The protein below binds the small molecule below.
Small molecule (SMILES): CC(=O)N[C@H]1[C@H](O[C@H]2[C@H](O)[C@@H](NC(C)=O)CO[C@@H]2CO)O[C@H](CO)[C@@H](O[C@@H]2O[C@H](CO[C@H]3O[C@H](CO[C@H]4O[C@H](CO)[C@@H](O)[C@H](O)[C@@H]4O)[C@@H](O)[C@H](O[C@H]4O[C@H](CO)[C@@H](O)[C@H](O)[C@@H]4O)[C@@H]3O)[C@@H](O)[C@H](O)[C@@H]2O)[C@@H]1O

Sequence of chain 1.A:
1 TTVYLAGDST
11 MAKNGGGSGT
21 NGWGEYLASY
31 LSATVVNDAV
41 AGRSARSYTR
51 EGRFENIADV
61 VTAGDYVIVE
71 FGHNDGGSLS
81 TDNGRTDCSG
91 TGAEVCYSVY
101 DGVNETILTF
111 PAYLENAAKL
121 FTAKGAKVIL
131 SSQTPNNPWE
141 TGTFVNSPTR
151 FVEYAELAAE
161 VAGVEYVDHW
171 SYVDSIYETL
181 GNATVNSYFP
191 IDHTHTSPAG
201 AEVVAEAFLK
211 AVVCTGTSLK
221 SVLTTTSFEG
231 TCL

Binding-site contacts:
Ligand atom C5 contacts residue ASN186 of chain 1.A at 4.3 Å.
Ligand atom C1 contacts residue ASN186 of chain 1.A at 4.0 Å.
Ligand atom O5 contacts residue ASN182 of chain 1.A at 2.3 Å (h-bond).
Ligand atom C6 contacts residue ASN186 of chain 1.A at 4.1 Å.
Ligand atom C8 contacts residue GLY142 of chain 1.A at 3.6 Å.
Ligand atom C5 contacts residue ASN182 of chain 1.A at 3.6 Å.
Ligand atom O7 contacts residue ASN182 of chain 1.A at 3.4 Å (h-bond).
Ligand atom C7 contacts residue ASN182 of chain 1.A at 3.5 Å.
Ligand atom N2 contacts residue ASN182 of chain 1.A at 3.1 Å (h-bond).
Ligand atom O5 contacts residue ALA183 of chain 1.A at 4.0 Å.
Ligand atom O5 contacts residue ASN186 of chain 1.A at 3.9 Å.
Ligand atom O6 contacts residue ALA183 of chain 1.A at 4.1 Å.
Ligand atom C4 contacts residue ASN182 of chain 1.A at 4.1 Å.
Ligand atom C7 contacts residue GLY142 of chain 1.A at 4.0 Å.
Ligand atom C1 contacts residue ASN182 of chain 1.A at 1.4 Å.
Ligand atom N2 contacts residue GLY142 of chain 1.A at 3.9 Å.
Ligand atom C3 contacts residue ASN182 of chain 1.A at 3.8 Å.
Ligand atom C2 contacts residue ASN182 of chain 1.A at 2.4 Å.